Sequence of chain 1.A:
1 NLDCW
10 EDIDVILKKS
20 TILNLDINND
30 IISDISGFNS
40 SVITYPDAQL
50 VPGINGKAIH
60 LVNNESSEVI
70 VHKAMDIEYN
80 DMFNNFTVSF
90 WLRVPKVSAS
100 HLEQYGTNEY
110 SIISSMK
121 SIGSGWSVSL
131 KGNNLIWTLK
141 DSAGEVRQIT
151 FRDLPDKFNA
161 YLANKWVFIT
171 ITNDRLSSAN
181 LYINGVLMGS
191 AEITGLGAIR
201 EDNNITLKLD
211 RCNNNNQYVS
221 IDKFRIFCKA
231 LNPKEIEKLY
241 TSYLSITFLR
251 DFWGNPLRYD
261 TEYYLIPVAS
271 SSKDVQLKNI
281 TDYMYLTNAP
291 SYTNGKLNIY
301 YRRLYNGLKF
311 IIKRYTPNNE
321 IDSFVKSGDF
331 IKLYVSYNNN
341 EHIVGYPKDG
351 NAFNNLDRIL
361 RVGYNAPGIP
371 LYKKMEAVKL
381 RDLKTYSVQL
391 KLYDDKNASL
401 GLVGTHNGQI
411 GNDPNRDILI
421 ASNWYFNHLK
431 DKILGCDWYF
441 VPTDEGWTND

A protein and the small-molecule ligand that binds it are described below.
Small molecule (SMILES): CC(=O)N[C@H]1[C@H]([C@H](O)[C@H](O)CO)O[C@@](O[C@H](CO)[C@@H](O)[C@@H]2O[C@@](O[C@H](CO)[C@@H](O)[C@@H]3O[C@@H](C(=O)O)C[C@H](O)[C@H]3NC(C)=O)(C(=O)O)C[C@H](O)[C@H]2NC(C)=O)(C(=O)O)C[C@@H]1O

Binding-site contacts:
Ligand atom C11 contacts residue TYR283 of chain 1.A at 3.8 Å (hydrophobic).
Ligand atom C10 contacts residue ILE410 of chain 1.A at 3.7 Å (hydrophobic).
Ligand atom C5 contacts residue ASP282 of chain 1.A at 3.9 Å.
Ligand atom C3 contacts residue ASN351 of chain 1.A at 4.2 Å.
Ligand atom C10 contacts residue ASN351 of chain 1.A at 4.0 Å.
Ligand atom C9 contacts residue TYR364 of chain 1.A at 3.7 Å (hydrophobic).
Ligand atom O1A contacts residue ARG361 of chain 1.A at 3.0 Å (salt-bridge).
Ligand atom C7 contacts residue TYR364 of chain 1.A at 4.0 Å (hydrophobic).
Ligand atom O1B contacts residue ARG361 of chain 1.A at 2.8 Å (salt-bridge).
Ligand atom O1A contacts residue ASN351 of chain 1.A at 2.6 Å (h-bond).
Ligand atom N5 contacts residue ASP282 of chain 1.A at 3.1 Å (salt-bridge).
Ligand atom C3 contacts residue ASP349 of chain 1.A at 4.1 Å.
Ligand atom N5 contacts residue ILE369 of chain 1.A at 4.0 Å.
Ligand atom O4 contacts residue ILE410 of chain 1.A at 3.8 Å.
Ligand atom C10 contacts residue ARG361 of chain 1.A at 4.0 Å.
Ligand atom C8 contacts residue TYR364 of chain 1.A at 3.5 Å (hydrophobic).
Ligand atom C1 contacts residue ARG361 of chain 1.A at 3.4 Å.
Ligand atom C4 contacts residue ASP282 of chain 1.A at 3.2 Å.
Ligand atom C10 contacts residue ASP282 of chain 1.A at 3.6 Å.
Ligand atom O10 contacts residue ASN351 of chain 1.A at 2.9 Å (h-bond).
Ligand atom N5 contacts residue ILE410 of chain 1.A at 4.2 Å.
Ligand atom O4 contacts residue TYR283 of chain 1.A at 4.0 Å.
Ligand atom O4 contacts residue LYS278 of chain 1.A at 4.0 Å.
Ligand atom O4 contacts residue ASP282 of chain 1.A at 2.5 Å (salt-bridge).
Ligand atom C11 contacts residue ASP282 of chain 1.A at 3.3 Å.
Ligand atom C4 contacts residue ASP349 of chain 1.A at 3.3 Å.
Ligand atom C5 contacts residue ILE410 of chain 1.A at 3.8 Å (hydrophobic).
Ligand atom C1 contacts residue ASN351 of chain 1.A at 3.8 Å.
Ligand atom O10 contacts residue ASP349 of chain 1.A at 3.8 Å.
Ligand atom O8 contacts residue TYR364 of chain 1.A at 2.5 Å (h-bond).
Ligand atom O10 contacts residue ILE410 of chain 1.A at 3.4 Å.
Ligand atom O4 contacts residue ASP349 of chain 1.A at 2.5 Å (salt-bridge).
Ligand atom C11 contacts residue ILE359 of chain 1.A at 3.7 Å (hydrophobic).
Ligand atom C11 contacts residue ARG361 of chain 1.A at 3.8 Å.
Ligand atom C9 contacts residue ALA366 of chain 1.A at 3.5 Å (hydrophobic).
Ligand atom N5 contacts residue ARG361 of chain 1.A at 3.7 Å.
Ligand atom O1A contacts residue GLY350 of chain 1.A at 3.5 Å.
Ligand atom C11 contacts residue ILE410 of chain 1.A at 3.5 Å (hydrophobic).
Ligand atom C6 contacts residue TYR364 of chain 1.A at 4.1 Å (hydrophobic).
Ligand atom O1B contacts residue TYR364 of chain 1.A at 4.2 Å.